Binding-site contacts:
Ligand atom C6' contacts residue TZD1 of chain 1.F at 0.1 Å.
Ligand atom O2B contacts residue TZD1 of chain 1.F at 0.3 Å (h-bond).
Ligand atom O2B contacts residue MET577 of chain 1.A at 2.9 Å (h-bond).
Ligand atom O3B contacts residue MG1 of chain 1.D at 2.1 Å.
Ligand atom C5' contacts residue TZD1 of chain 1.F at 0.1 Å.
Ligand atom O1A contacts residue GLU574 of chain 1.A at 3.1 Å (salt-bridge).
Ligand atom N3' contacts residue TZD1 of chain 1.F at 0.1 Å (h-bond).
Ligand atom O1B contacts residue TZD1 of chain 1.F at 0.2 Å (h-bond).
Ligand atom C7' contacts residue TZD1 of chain 1.F at 0.2 Å.
Ligand atom C5 contacts residue TZD1 of chain 1.F at 0.1 Å.
Ligand atom O3B contacts residue TZD1 of chain 1.F at 0.3 Å (h-bond).
Ligand atom O3B contacts residue GLY576 of chain 1.A at 2.7 Å (h-bond).
Ligand atom O1A contacts residue TZD1 of chain 1.F at 0.1 Å (h-bond).
Ligand atom C7 contacts residue TZD1 of chain 1.F at 0.4 Å.
Ligand atom O2A contacts residue SER547 of chain 1.A at 2.6 Å (h-bond).
Ligand atom O1A contacts residue ALA546 of chain 1.A at 3.0 Å (h-bond).
Ligand atom C4' contacts residue TZD1 of chain 1.F at 0.1 Å.
Ligand atom C6 contacts residue TZD1 of chain 1.F at 0.6 Å.
Ligand atom PB contacts residue TZD1 of chain 1.F at 0.2 Å.
Ligand atom CM4 contacts residue TZD1 of chain 1.F at 0.3 Å.
Ligand atom N4' contacts residue TZD1 of chain 1.F at 0.2 Å (h-bond).
Ligand atom O1A contacts residue MG1 of chain 1.D at 2.1 Å.
Ligand atom O2B contacts residue GLN494 of chain 1.A at 2.7 Å (h-bond).
Ligand atom O3B contacts residue GLU574 of chain 1.A at 3.0 Å (salt-bridge).
Ligand atom C2' contacts residue TZD1 of chain 1.F at 0.1 Å.
Ligand atom N4' contacts residue GLY518 of chain 1.A at 2.9 Å (h-bond).
Ligand atom C4 contacts residue TZD1 of chain 1.F at 0.2 Å.
Ligand atom PA contacts residue TZD1 of chain 1.F at 0.2 Å.
Ligand atom O1B contacts residue HIS495 of chain 1.A at 3.1 Å (h-bond).
Ligand atom O1A contacts residue ASP545 of chain 1.A at 2.9 Å (salt-bridge).
Ligand atom N4' contacts residue GLN197 of chain 4.A at 3.0 Å (h-bond).
Ligand atom O7 contacts residue TZD1 of chain 1.F at 0.4 Å (h-bond).
Ligand atom O2A contacts residue TZD1 of chain 1.F at 0.4 Å (h-bond).
Ligand atom N1' contacts residue GLU134 of chain 4.A at 2.7 Å (salt-bridge).
Ligand atom O3A contacts residue HIS495 of chain 1.A at 2.9 Å (h-bond).
Ligand atom N3 contacts residue TZD1 of chain 1.F at 0.1 Å (h-bond).
Ligand atom O3A contacts residue TZD1 of chain 1.F at 0.1 Å (h-bond).
Ligand atom N1' contacts residue TZD1 of chain 1.F at 0.1 Å (h-bond).
Ligand atom S1 contacts residue TZD1 of chain 1.F at 0.6 Å (h-bond).
Ligand atom CM2 contacts residue TZD1 of chain 1.F at 0.2 Å.

Sequence of chain 1.A:
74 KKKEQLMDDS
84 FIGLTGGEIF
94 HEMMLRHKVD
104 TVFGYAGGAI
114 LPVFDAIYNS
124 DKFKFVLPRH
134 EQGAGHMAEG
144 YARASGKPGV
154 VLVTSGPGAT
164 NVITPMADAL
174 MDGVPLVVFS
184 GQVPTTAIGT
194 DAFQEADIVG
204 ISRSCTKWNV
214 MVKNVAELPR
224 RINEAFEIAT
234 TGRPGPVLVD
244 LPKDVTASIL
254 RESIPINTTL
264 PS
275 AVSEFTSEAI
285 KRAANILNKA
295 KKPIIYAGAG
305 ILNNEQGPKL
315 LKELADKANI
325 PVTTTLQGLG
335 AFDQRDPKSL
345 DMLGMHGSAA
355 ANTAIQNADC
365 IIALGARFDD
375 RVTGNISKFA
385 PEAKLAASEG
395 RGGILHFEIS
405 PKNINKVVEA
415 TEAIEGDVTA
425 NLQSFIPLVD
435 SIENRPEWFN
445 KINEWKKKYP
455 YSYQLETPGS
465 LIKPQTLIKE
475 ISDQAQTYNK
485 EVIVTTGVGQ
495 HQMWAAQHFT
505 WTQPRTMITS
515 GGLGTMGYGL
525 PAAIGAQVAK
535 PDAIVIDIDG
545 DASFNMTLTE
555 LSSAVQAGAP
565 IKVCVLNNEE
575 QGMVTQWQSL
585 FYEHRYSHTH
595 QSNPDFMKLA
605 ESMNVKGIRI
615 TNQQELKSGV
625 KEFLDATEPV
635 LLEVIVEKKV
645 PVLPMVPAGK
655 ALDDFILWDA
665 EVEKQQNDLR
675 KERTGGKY

Sequence of chain 4.A:
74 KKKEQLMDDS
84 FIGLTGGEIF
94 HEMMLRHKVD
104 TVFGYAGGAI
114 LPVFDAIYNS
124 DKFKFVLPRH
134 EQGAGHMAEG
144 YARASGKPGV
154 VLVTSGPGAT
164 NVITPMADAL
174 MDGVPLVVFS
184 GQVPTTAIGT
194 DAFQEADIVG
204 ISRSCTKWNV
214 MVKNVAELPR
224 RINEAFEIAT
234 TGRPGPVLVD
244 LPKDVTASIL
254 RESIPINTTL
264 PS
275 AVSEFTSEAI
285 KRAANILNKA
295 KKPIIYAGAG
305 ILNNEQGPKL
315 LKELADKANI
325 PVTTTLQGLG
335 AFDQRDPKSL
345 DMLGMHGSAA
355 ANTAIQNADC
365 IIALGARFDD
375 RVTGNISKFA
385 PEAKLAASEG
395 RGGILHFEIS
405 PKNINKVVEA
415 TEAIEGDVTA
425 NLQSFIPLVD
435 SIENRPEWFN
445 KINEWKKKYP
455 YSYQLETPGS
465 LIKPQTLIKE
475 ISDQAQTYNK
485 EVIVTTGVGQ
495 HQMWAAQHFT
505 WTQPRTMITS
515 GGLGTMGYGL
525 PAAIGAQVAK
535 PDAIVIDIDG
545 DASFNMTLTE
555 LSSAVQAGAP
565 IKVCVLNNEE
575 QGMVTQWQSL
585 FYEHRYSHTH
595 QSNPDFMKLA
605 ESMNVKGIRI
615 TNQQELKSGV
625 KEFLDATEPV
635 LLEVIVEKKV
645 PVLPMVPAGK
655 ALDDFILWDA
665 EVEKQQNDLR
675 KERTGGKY

A small-molecule ligand and the protein it binds are described below.
Small molecule (SMILES): C/C(NCc1cnc(C)nc1N)=C(/S)CCO[P](=O)([O-])O[P](=O)([O-])O